Sequence of chain 1.A:
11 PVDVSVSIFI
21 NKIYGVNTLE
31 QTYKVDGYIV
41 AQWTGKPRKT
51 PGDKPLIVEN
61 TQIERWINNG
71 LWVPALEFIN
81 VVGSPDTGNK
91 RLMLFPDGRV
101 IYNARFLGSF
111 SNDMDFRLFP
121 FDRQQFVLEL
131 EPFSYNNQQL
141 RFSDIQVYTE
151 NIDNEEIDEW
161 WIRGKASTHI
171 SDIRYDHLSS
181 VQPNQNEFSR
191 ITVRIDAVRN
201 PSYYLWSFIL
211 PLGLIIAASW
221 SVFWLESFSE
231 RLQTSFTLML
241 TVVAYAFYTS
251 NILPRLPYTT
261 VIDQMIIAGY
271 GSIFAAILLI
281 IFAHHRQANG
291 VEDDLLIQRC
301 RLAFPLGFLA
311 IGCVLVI

Binding-site contacts:
Ligand atom O7 contacts residue PHE19 of chain 1.A at 4.3 Å.
Ligand atom C10 contacts residue ILE79 of chain 1.B at 3.8 Å (hydrophobic).
Ligand atom N1 contacts residue PHE133 of chain 1.B at 3.9 Å.
Ligand atom C10 contacts residue GLU77 of chain 1.B at 4.1 Å.
Ligand atom O4 contacts residue TYR38 of chain 1.A at 4.0 Å.
Ligand atom C3 contacts residue PHE133 of chain 1.B at 4.1 Å (hydrophobic).
Ligand atom C10 contacts residue GLU131 of chain 1.B at 3.7 Å.
Ligand atom O7 contacts residue LEU178 of chain 1.B at 3.6 Å.
Ligand atom N1 contacts residue GLU131 of chain 1.B at 4.0 Å.
Ligand atom C8 contacts residue ILE79 of chain 1.B at 4.1 Å (hydrophobic).
Ligand atom O4 contacts residue LEU178 of chain 1.B at 3.7 Å.
Ligand atom C6 contacts residue PHE19 of chain 1.A at 3.5 Å (hydrophobic).
Ligand atom C9 contacts residue PHE133 of chain 1.B at 3.9 Å (hydrophobic).
Ligand atom C2 contacts residue GLU77 of chain 1.B at 3.8 Å.
Ligand atom C9 contacts residue TYR175 of chain 1.B at 3.8 Å (hydrophobic).
Ligand atom C3 contacts residue LEU178 of chain 1.B at 3.8 Å (hydrophobic).
Ligand atom C8 contacts residue PRO132 of chain 1.B at 3.1 Å (hydrophobic).
Ligand atom C10 contacts residue TYR38 of chain 1.A at 3.6 Å (hydrophobic).
Ligand atom C8 contacts residue GLU77 of chain 1.B at 3.7 Å.
Ligand atom C9 contacts residue GLU131 of chain 1.B at 4.0 Å.
Ligand atom O7 contacts residue VAL40 of chain 1.A at 4.2 Å.
Ligand atom C3 contacts residue ASN103 of chain 1.A at 3.4 Å.
Ligand atom O7 contacts residue ASN103 of chain 1.A at 3.1 Å (h-bond).
Ligand atom C2 contacts residue TYR38 of chain 1.A at 3.7 Å (hydrophobic).
Ligand atom C8 contacts residue GLU131 of chain 1.B at 3.7 Å.
Ligand atom C6 contacts residue LEU178 of chain 1.B at 4.1 Å (hydrophobic).
Ligand atom C5 contacts residue LEU178 of chain 1.B at 3.8 Å (hydrophobic).
Ligand atom N1 contacts residue TYR175 of chain 1.B at 4.3 Å.
Ligand atom C8 contacts residue PHE133 of chain 1.B at 3.6 Å (hydrophobic).
Ligand atom C5 contacts residue TYR38 of chain 1.A at 3.6 Å (hydrophobic).
Ligand atom N1 contacts residue GLU77 of chain 1.B at 4.1 Å.
Ligand atom C2 contacts residue PHE133 of chain 1.B at 3.5 Å (hydrophobic).
Ligand atom N1 contacts residue PRO132 of chain 1.B at 4.3 Å.
Ligand atom C5 contacts residue ASN103 of chain 1.A at 4.3 Å.
Ligand atom C10 contacts residue TYR175 of chain 1.B at 3.2 Å (hydrophobic).
Ligand atom C9 contacts residue PHE188 of chain 1.B at 3.6 Å (hydrophobic).
Ligand atom O7 contacts residue TYR38 of chain 1.A at 3.5 Å.
Ligand atom C9 contacts residue LEU178 of chain 1.B at 4.1 Å (hydrophobic).
Ligand atom C6 contacts residue TYR38 of chain 1.A at 3.7 Å (hydrophobic).
Ligand atom C3 contacts residue TYR38 of chain 1.A at 4.0 Å (hydrophobic).

A small-molecule ligand and the protein it binds are described below.
Small molecule (SMILES): CC(=O)OCC[N+](C)(C)C

Sequence of chain 1.B:
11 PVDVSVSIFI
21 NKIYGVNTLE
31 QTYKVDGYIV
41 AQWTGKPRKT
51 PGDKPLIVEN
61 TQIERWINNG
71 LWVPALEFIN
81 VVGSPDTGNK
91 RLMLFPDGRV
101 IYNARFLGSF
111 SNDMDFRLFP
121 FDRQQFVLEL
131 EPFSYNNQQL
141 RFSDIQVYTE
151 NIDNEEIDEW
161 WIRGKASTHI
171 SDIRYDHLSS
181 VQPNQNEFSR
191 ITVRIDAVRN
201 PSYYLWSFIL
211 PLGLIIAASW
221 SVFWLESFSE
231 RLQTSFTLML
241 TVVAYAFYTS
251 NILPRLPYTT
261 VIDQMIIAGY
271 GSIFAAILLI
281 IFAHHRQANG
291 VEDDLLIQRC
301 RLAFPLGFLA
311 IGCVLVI